Sequence of chain 1.A:
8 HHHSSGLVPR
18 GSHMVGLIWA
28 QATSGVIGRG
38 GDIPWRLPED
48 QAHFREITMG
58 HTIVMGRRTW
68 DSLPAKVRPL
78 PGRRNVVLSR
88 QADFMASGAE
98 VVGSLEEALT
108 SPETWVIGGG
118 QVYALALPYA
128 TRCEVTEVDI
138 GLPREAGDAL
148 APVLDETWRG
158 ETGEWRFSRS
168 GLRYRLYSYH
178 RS

Binding-site contacts:
Ligand atom N09 contacts residue TYR120 of chain 1.A at 3.4 Å (h-bond).
Ligand atom C03 contacts residue ASP47 of chain 1.A at 3.6 Å.
Ligand atom N07 contacts residue TRP26 of chain 1.A at 3.4 Å.
Ligand atom C01 contacts residue ASP47 of chain 1.A at 3.5 Å.
Ligand atom N07 contacts residue PHE51 of chain 1.A at 3.6 Å.
Ligand atom N07 contacts residue ILE25 of chain 1.A at 3.6 Å (h-bond).
Ligand atom N06 contacts residue NA1 of chain 1.D at 3.1 Å (h-bond).
Ligand atom O28 contacts residue GLN48 of chain 1.A at 2.9 Å (h-bond).
Ligand atom F25 contacts residue ARG52 of chain 1.A at 3.4 Å.
Ligand atom C08 contacts residue PHE51 of chain 1.A at 3.6 Å (hydrophobic).
Ligand atom C21 contacts residue LEU70 of chain 1.A at 3.8 Å (hydrophobic).
Ligand atom O29 contacts residue GLN48 of chain 1.A at 3.6 Å.
Ligand atom N09 contacts residue PHE51 of chain 1.A at 3.7 Å.
Ligand atom C02 contacts residue ILE40 of chain 1.A at 3.8 Å (hydrophobic).
Ligand atom C19 contacts residue ARG43 of chain 1.A at 3.6 Å.
Ligand atom N04 contacts residue ASP47 of chain 1.A at 2.8 Å (salt-bridge).
Ligand atom N06 contacts residue ALA27 of chain 1.A at 3.8 Å.
Ligand atom C27 contacts residue GLN48 of chain 1.A at 3.5 Å.
Ligand atom C08 contacts residue NAP1 of chain 1.B at 3.4 Å.
Ligand atom C14 contacts residue LEU70 of chain 1.A at 3.9 Å (hydrophobic).
Ligand atom C08 contacts residue ILE25 of chain 1.A at 3.7 Å (hydrophobic).
Ligand atom F25 contacts residue GLN48 of chain 1.A at 3.8 Å.
Ligand atom N09 contacts residue ILE25 of chain 1.A at 2.9 Å (h-bond).
Ligand atom C10 contacts residue NAP1 of chain 1.B at 3.6 Å.
Ligand atom O11 contacts residue NAP1 of chain 1.B at 3.5 Å.
Ligand atom O15 contacts residue LEU70 of chain 1.A at 3.5 Å.
Ligand atom C18 contacts residue SER69 of chain 1.A at 3.8 Å.
Ligand atom O29 contacts residue ARG52 of chain 1.A at 3.7 Å.
Ligand atom C05 contacts residue ALA27 of chain 1.A at 3.9 Å (hydrophobic).
Ligand atom N09 contacts residue NAP1 of chain 1.B at 3.7 Å.
Ligand atom F26 contacts residue PHE51 of chain 1.A at 3.1 Å.
Ligand atom C02 contacts residue ASP47 of chain 1.A at 3.6 Å.
Ligand atom C18 contacts residue ARG43 of chain 1.A at 3.8 Å.
Ligand atom N06 contacts residue TRP26 of chain 1.A at 3.7 Å.
Ligand atom N09 contacts residue ILE114 of chain 1.A at 3.0 Å (h-bond).
Ligand atom C16 contacts residue LEU70 of chain 1.A at 3.5 Å (hydrophobic).
Ligand atom C05 contacts residue ASP47 of chain 1.A at 3.6 Å.
Ligand atom N06 contacts residue ASP47 of chain 1.A at 2.8 Å (salt-bridge).
Ligand atom C12 contacts residue PHE51 of chain 1.A at 3.6 Å (hydrophobic).
Ligand atom N07 contacts residue NAP1 of chain 1.B at 3.8 Å.

A small-molecule ligand and the protein it binds are described below.
Small molecule (SMILES): CCc1nc(N)nc(N)c1OCCCOc1ccccc1C[C@H](C(=O)O)C(F)F